Binding-site contacts:
Ligand atom N contacts residue GLY379 of chain 2.A at 3.9 Å.
Ligand atom O contacts residue ASP281 of chain 2.A at 3.9 Å.
Ligand atom N contacts residue ARG376 of chain 2.A at 4.2 Å.
Ligand atom OXT contacts residue CYS283 of chain 2.A at 3.4 Å (h-bond).
Ligand atom CA contacts residue SER378 of chain 2.A at 4.2 Å.
Ligand atom C contacts residue ASP281 of chain 2.A at 3.7 Å.
Ligand atom CA contacts residue ASP281 of chain 2.A at 4.1 Å.
Ligand atom OXT contacts residue ASP281 of chain 2.A at 3.9 Å.
Ligand atom N contacts residue SER378 of chain 2.A at 3.9 Å.
Ligand atom CA contacts residue TYR377 of chain 2.A at 3.9 Å (hydrophobic).

Sequence of chain 2.A:
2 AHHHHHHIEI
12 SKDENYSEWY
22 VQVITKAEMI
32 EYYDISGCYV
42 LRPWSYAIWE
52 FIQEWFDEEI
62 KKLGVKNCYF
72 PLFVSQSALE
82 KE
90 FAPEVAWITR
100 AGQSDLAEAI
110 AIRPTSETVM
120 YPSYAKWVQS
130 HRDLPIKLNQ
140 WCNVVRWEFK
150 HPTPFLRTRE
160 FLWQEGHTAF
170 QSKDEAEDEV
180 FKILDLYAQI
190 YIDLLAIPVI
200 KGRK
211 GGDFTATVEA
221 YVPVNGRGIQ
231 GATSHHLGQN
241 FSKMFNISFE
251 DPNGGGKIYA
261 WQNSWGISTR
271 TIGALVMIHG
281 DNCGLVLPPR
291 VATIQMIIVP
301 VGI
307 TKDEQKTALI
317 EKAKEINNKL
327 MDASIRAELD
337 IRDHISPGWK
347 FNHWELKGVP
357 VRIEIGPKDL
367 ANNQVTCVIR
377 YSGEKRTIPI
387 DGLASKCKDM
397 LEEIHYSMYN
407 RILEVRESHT

A protein and the small-molecule ligand that binds it are described below.
Small molecule (SMILES): NCC(=O)O